Sequence of chain 1.A:
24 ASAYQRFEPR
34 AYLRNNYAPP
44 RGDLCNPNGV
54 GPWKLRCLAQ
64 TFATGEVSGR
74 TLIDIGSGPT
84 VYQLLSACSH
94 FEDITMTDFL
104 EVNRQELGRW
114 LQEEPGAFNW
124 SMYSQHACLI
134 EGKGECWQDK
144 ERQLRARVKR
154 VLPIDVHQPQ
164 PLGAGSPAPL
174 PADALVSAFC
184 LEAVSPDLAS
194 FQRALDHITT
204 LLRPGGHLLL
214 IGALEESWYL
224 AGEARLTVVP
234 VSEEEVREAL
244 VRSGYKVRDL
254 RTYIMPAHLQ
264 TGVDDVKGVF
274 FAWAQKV

A small-molecule ligand and the protein it binds are described below.
Small molecule (SMILES): O=S(=O)(Nc1ccc(Cl)cc1)c1ccc2c(c1)CNCC2

Binding-site contacts:
Ligand atom C7 contacts residue PHE182 of chain 1.A at 3.4 Å (hydrophobic).
Ligand atom O2 contacts residue VAL53 of chain 1.A at 3.2 Å.
Ligand atom N1 contacts residue TYR222 of chain 1.A at 3.6 Å.
Ligand atom C13 contacts residue TYR40 of chain 1.A at 3.7 Å (hydrophobic).
Ligand atom O1 contacts residue MET258 of chain 1.A at 3.7 Å.
Ligand atom CL1 contacts residue TYR85 of chain 1.A at 3.8 Å.
Ligand atom C10 contacts residue TYR40 of chain 1.A at 3.5 Å (hydrophobic).
Ligand atom CL1 contacts residue GLY54 of chain 1.A at 3.5 Å.
Ligand atom C1 contacts residue TYR35 of chain 1.A at 3.4 Å (hydrophobic).
Ligand atom C13 contacts residue LYS57 of chain 1.A at 3.8 Å.
Ligand atom C5 contacts residue PHE182 of chain 1.A at 3.5 Å (hydrophobic).
Ligand atom C5 contacts residue TYR35 of chain 1.A at 3.8 Å (hydrophobic).
Ligand atom CL1 contacts residue TYR126 of chain 1.A at 3.8 Å.
Ligand atom C8 contacts residue PHE182 of chain 1.A at 3.8 Å (hydrophobic).
Ligand atom C7 contacts residue TYR40 of chain 1.A at 3.5 Å (hydrophobic).
Ligand atom N1 contacts residue GLU219 of chain 1.A at 2.6 Å (salt-bridge).
Ligand atom C11 contacts residue ASN39 of chain 1.A at 3.4 Å.
Ligand atom C2 contacts residue GLU219 of chain 1.A at 3.5 Å.
Ligand atom C9 contacts residue ASN39 of chain 1.A at 3.8 Å.
Ligand atom C15 contacts residue TYR40 of chain 1.A at 3.8 Å (hydrophobic).
Ligand atom C14 contacts residue GLY54 of chain 1.A at 3.7 Å.
Ligand atom C6 contacts residue TYR40 of chain 1.A at 3.7 Å (hydrophobic).
Ligand atom C15 contacts residue TYR126 of chain 1.A at 3.8 Å (hydrophobic).
Ligand atom C3 contacts residue ASP267 of chain 1.A at 3.3 Å.
Ligand atom C12 contacts residue TYR40 of chain 1.A at 3.5 Å (hydrophobic).
Ligand atom C3 contacts residue GLU219 of chain 1.A at 3.0 Å.
Ligand atom C6 contacts residue PHE182 of chain 1.A at 3.5 Å (hydrophobic).
Ligand atom C9 contacts residue ARG44 of chain 1.A at 3.7 Å.
Ligand atom O2 contacts residue PHE182 of chain 1.A at 3.8 Å.
Ligand atom CL1 contacts residue LYS57 of chain 1.A at 3.7 Å.
Ligand atom C15 contacts residue GLY54 of chain 1.A at 3.4 Å.
Ligand atom C11 contacts residue TYR40 of chain 1.A at 3.7 Å (hydrophobic).
Ligand atom N2 contacts residue ASN39 of chain 1.A at 3.1 Å (h-bond).
Ligand atom C14 contacts residue TYR40 of chain 1.A at 3.8 Å (hydrophobic).
Ligand atom C1 contacts residue PHE182 of chain 1.A at 3.7 Å (hydrophobic).
Ligand atom C11 contacts residue ARG44 of chain 1.A at 3.5 Å.
Ligand atom C10 contacts residue ASN39 of chain 1.A at 3.6 Å.
Ligand atom O1 contacts residue ARG44 of chain 1.A at 3.3 Å.
Ligand atom C6 contacts residue TYR35 of chain 1.A at 3.3 Å (hydrophobic).
Ligand atom N1 contacts residue ASP267 of chain 1.A at 3.8 Å.